Sequence of chain 5.C:
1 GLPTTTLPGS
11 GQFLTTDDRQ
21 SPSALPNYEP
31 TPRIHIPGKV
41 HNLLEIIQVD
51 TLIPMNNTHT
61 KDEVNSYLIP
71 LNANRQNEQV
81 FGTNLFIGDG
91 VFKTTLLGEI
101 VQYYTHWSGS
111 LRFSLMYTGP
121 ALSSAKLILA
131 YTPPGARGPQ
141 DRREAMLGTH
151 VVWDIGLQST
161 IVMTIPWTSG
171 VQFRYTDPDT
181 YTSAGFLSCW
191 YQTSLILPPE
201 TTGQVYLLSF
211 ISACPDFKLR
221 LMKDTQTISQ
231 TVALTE

Sequence of chain 5.A:
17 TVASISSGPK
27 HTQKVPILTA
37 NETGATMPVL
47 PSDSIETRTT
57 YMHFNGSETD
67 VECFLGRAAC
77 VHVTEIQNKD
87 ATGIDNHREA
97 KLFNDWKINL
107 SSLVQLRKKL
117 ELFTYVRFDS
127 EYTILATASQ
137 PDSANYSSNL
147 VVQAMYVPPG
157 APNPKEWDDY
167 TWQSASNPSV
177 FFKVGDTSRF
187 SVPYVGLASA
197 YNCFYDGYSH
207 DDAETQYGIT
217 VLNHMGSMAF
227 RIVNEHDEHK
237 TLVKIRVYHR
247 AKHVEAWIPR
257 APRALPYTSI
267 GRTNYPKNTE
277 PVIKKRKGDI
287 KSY

This small molecule binds to this protein.
Small molecule (SMILES): CC[C@H]1COC(c2ccc(OCCCCCCCc3cc(C)no3)cc2)=N1

Binding-site contacts:
Ligand atom C5 contacts residue PHE186 of chain 5.A at 3.7 Å (hydrophobic).
Ligand atom N2 contacts residue ALA24 of chain 5.C at 3.3 Å.
Ligand atom C6C contacts residue VAL191 of chain 5.A at 3.5 Å (hydrophobic).
Ligand atom C4 contacts residue PHE186 of chain 5.A at 3.5 Å (hydrophobic).
Ligand atom C31 contacts residue ALA150 of chain 5.A at 3.8 Å (hydrophobic).
Ligand atom C31 contacts residue PRO174 of chain 5.A at 3.4 Å (hydrophobic).
Ligand atom C2B contacts residue MET221 of chain 5.A at 3.6 Å (hydrophobic).
Ligand atom C5C contacts residue TYR128 of chain 5.A at 3.6 Å (hydrophobic).
Ligand atom N3A contacts residue ASN219 of chain 5.A at 3.8 Å.
Ligand atom O1 contacts residue TYR152 of chain 5.A at 4.0 Å.
Ligand atom C5A contacts residue CYS199 of chain 5.A at 3.9 Å (hydrophobic).
Ligand atom C4 contacts residue TYR152 of chain 5.A at 3.9 Å (hydrophobic).
Ligand atom C4 contacts residue MET224 of chain 5.A at 4.0 Å (hydrophobic).
Ligand atom C3 contacts residue PHE186 of chain 5.A at 3.8 Å (hydrophobic).
Ligand atom O1 contacts residue VAL188 of chain 5.A at 3.8 Å.
Ligand atom C2C contacts residue VAL188 of chain 5.A at 3.4 Å (hydrophobic).
Ligand atom N2 contacts residue PRO174 of chain 5.A at 3.9 Å.
Ligand atom C5B contacts residue TYR197 of chain 5.A at 3.7 Å (hydrophobic).
Ligand atom C4C contacts residue VAL188 of chain 5.A at 3.9 Å (hydrophobic).
Ligand atom C5B contacts residue LEU106 of chain 5.A at 4.0 Å (hydrophobic).
Ligand atom C3C contacts residue VAL188 of chain 5.A at 3.2 Å (hydrophobic).
Ligand atom C5C contacts residue ILE104 of chain 5.A at 4.0 Å (hydrophobic).
Ligand atom O1 contacts residue PHE186 of chain 5.A at 3.7 Å.
Ligand atom O1B contacts residue MET221 of chain 5.A at 3.7 Å.
Ligand atom C31 contacts residue VAL176 of chain 5.A at 3.3 Å (hydrophobic).
Ligand atom N2 contacts residue PHE186 of chain 5.A at 3.9 Å.
Ligand atom C1B contacts residue MET221 of chain 5.A at 3.7 Å (hydrophobic).
Ligand atom C5 contacts residue TYR152 of chain 5.A at 3.8 Å (hydrophobic).
Ligand atom C2C contacts residue TYR152 of chain 5.A at 4.0 Å (hydrophobic).
Ligand atom C1C contacts residue MET224 of chain 5.A at 3.4 Å (hydrophobic).
Ligand atom C4A contacts residue ASN219 of chain 5.A at 3.9 Å.
Ligand atom C3 contacts residue PRO174 of chain 5.A at 3.8 Å (hydrophobic).
Ligand atom C5 contacts residue MET224 of chain 5.A at 4.0 Å (hydrophobic).
Ligand atom C4A contacts residue ASN198 of chain 5.A at 4.0 Å.
Ligand atom C6B contacts residue TYR197 of chain 5.A at 3.5 Å (hydrophobic).
Ligand atom CM2 contacts residue LEU116 of chain 5.A at 3.6 Å (hydrophobic).
Ligand atom C7C contacts residue TYR128 of chain 5.A at 3.7 Å (hydrophobic).
Ligand atom C31 contacts residue SER175 of chain 5.A at 3.6 Å.
Ligand atom O1 contacts residue ALA24 of chain 5.C at 3.6 Å.
Ligand atom C4A contacts residue ILE215 of chain 5.A at 3.9 Å (hydrophobic).